The small molecule below binds the protein below.
Small molecule (SMILES): [NH3+][C@H]1[C@H](O)[C@H](O)[C@@H](O)[C@H](O)[C@H]1CO

Binding-site contacts:
Ligand atom C1 contacts residue TYR313 of chain 1.B at 3.6 Å (hydrophobic).
Ligand atom O9 contacts residue ASP127 of chain 1.B at 2.7 Å (salt-bridge).
Ligand atom O10 contacts residue TRP381 of chain 1.B at 3.0 Å (h-bond).
Ligand atom O8 contacts residue GLU235 of chain 1.B at 3.8 Å.
Ligand atom O9 contacts residue TRP381 of chain 1.B at 3.8 Å.
Ligand atom C4 contacts residue GLU340 of chain 1.B at 3.6 Å.
Ligand atom O11 contacts residue SER345 of chain 1.B at 3.4 Å.
Ligand atom C7 contacts residue GLU340 of chain 1.B at 2.4 Å.
Ligand atom C6 contacts residue VAL398 of chain 1.B at 4.0 Å (hydrophobic).
Ligand atom C1 contacts residue GLU340 of chain 1.B at 1.5 Å.
Ligand atom C3 contacts residue ASP127 of chain 1.B at 3.7 Å.
Ligand atom O10 contacts residue ASN396 of chain 1.B at 3.6 Å.
Ligand atom C2 contacts residue ASN234 of chain 1.B at 4.1 Å.
Ligand atom C2 contacts residue GLU340 of chain 1.B at 2.6 Å.
Ligand atom O8 contacts residue TRP179 of chain 1.B at 3.4 Å (h-bond).
Ligand atom C1 contacts residue GLU235 of chain 1.B at 3.3 Å.
Ligand atom C3 contacts residue TRP381 of chain 1.B at 3.6 Å (hydrophobic).
Ligand atom O9 contacts residue TRP179 of chain 1.B at 2.9 Å (h-bond).
Ligand atom N12 contacts residue TYR313 of chain 1.B at 4.1 Å.
Ligand atom N12 contacts residue GLU235 of chain 1.B at 3.8 Å.
Ligand atom C7 contacts residue TYR313 of chain 1.B at 3.4 Å (hydrophobic).
Ligand atom O10 contacts residue PHE128 of chain 1.B at 3.2 Å.
Ligand atom C4 contacts residue TRP381 of chain 1.B at 3.6 Å (hydrophobic).
Ligand atom C6 contacts residue SER345 of chain 1.B at 3.7 Å.
Ligand atom O11 contacts residue ASN396 of chain 1.B at 3.0 Å (h-bond).
Ligand atom C5 contacts residue TYR313 of chain 1.B at 3.9 Å (hydrophobic).
Ligand atom C5 contacts residue GLU340 of chain 1.B at 2.9 Å.
Ligand atom O10 contacts residue ASP127 of chain 1.B at 2.6 Å (salt-bridge).
Ligand atom C6 contacts residue CYS342 of chain 1.B at 3.9 Å (hydrophobic).
Ligand atom C4 contacts residue ASN396 of chain 1.B at 4.0 Å.
Ligand atom C6 contacts residue ASN396 of chain 1.B at 3.7 Å.
Ligand atom C2 contacts residue GLU235 of chain 1.B at 3.9 Å.
Ligand atom O8 contacts residue GLU340 of chain 1.B at 2.7 Å (salt-bridge).
Ligand atom O8 contacts residue ASN234 of chain 1.B at 2.8 Å (h-bond).
Ligand atom C4 contacts residue ASP127 of chain 1.B at 3.5 Å.
Ligand atom C5 contacts residue TRP381 of chain 1.B at 3.7 Å (hydrophobic).
Ligand atom O9 contacts residue PHE246 of chain 1.B at 3.4 Å.
Ligand atom C3 contacts residue GLU340 of chain 1.B at 3.0 Å.
Ligand atom N12 contacts residue GLU340 of chain 1.B at 3.7 Å.
Ligand atom C3 contacts residue TRP179 of chain 1.B at 4.0 Å (hydrophobic).

Sequence of chain 1.B:
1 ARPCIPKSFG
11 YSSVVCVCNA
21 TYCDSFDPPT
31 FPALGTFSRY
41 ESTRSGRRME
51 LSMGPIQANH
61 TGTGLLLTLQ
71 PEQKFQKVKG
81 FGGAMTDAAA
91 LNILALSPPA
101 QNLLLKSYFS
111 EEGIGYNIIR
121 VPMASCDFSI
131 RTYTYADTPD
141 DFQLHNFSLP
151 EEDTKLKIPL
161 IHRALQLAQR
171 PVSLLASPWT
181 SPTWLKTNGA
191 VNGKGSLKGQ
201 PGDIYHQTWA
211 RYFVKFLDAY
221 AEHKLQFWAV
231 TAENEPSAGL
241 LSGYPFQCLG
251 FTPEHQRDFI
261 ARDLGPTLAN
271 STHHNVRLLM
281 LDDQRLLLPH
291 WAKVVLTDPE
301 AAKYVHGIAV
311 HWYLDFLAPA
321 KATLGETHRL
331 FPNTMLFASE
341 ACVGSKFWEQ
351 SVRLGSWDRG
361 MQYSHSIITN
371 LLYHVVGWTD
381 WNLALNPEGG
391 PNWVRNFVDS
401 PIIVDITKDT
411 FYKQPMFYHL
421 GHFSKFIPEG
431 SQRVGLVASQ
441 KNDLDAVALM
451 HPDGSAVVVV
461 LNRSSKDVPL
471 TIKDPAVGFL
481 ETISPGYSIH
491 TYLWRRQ